Binding-site contacts:
Ligand atom O5 contacts residue SER228 of chain 1.A at 3.1 Å (h-bond).
Ligand atom C1 contacts residue ASN250 of chain 1.A at 1.4 Å.
Ligand atom O6 contacts residue SER228 of chain 1.A at 2.8 Å (h-bond).
Ligand atom O5 contacts residue ASN250 of chain 1.A at 2.4 Å (h-bond).
Ligand atom C6 contacts residue SER228 of chain 1.A at 3.4 Å.
Ligand atom C5 contacts residue SER228 of chain 1.A at 3.8 Å.
Ligand atom N2 contacts residue TYR270 of chain 1.A at 3.4 Å (h-bond).
Ligand atom O7 contacts residue ASN250 of chain 1.A at 3.5 Å (h-bond).
Ligand atom C8 contacts residue TYR270 of chain 1.A at 3.2 Å (hydrophobic).
Ligand atom C5 contacts residue ASN250 of chain 1.A at 3.7 Å.
Ligand atom N2 contacts residue ASN250 of chain 1.A at 2.8 Å (h-bond).
Ligand atom C8 contacts residue SER253 of chain 1.A at 4.0 Å.
Ligand atom C7 contacts residue TYR270 of chain 1.A at 3.8 Å (hydrophobic).
Ligand atom O5 contacts residue SER252 of chain 1.A at 3.1 Å (h-bond).
Ligand atom O6 contacts residue GLY229 of chain 1.A at 4.3 Å.
Ligand atom C6 contacts residue SER252 of chain 1.A at 3.3 Å.
Ligand atom C5 contacts residue SER252 of chain 1.A at 3.2 Å.
Ligand atom C1 contacts residue SER252 of chain 1.A at 3.6 Å.
Ligand atom C1 contacts residue SER228 of chain 1.A at 4.2 Å.
Ligand atom C2 contacts residue ASN250 of chain 1.A at 2.3 Å.
Ligand atom O6 contacts residue SER252 of chain 1.A at 4.4 Å.
Ligand atom C7 contacts residue ASN250 of chain 1.A at 3.4 Å.
Ligand atom C3 contacts residue ASN250 of chain 1.A at 3.7 Å.
Ligand atom C4 contacts residue ASN250 of chain 1.A at 4.2 Å.
Ligand atom O6 contacts residue SER206 of chain 1.A at 4.3 Å.

The protein below binds the small molecule below.
Small molecule (SMILES): CC(=O)N[C@H]1[C@H](O[C@H]2[C@H](O)[C@@H](NC(C)=O)CO[C@@H]2CO)O[C@H](CO)[C@@H](O)[C@@H]1O

Sequence of chain 1.A:
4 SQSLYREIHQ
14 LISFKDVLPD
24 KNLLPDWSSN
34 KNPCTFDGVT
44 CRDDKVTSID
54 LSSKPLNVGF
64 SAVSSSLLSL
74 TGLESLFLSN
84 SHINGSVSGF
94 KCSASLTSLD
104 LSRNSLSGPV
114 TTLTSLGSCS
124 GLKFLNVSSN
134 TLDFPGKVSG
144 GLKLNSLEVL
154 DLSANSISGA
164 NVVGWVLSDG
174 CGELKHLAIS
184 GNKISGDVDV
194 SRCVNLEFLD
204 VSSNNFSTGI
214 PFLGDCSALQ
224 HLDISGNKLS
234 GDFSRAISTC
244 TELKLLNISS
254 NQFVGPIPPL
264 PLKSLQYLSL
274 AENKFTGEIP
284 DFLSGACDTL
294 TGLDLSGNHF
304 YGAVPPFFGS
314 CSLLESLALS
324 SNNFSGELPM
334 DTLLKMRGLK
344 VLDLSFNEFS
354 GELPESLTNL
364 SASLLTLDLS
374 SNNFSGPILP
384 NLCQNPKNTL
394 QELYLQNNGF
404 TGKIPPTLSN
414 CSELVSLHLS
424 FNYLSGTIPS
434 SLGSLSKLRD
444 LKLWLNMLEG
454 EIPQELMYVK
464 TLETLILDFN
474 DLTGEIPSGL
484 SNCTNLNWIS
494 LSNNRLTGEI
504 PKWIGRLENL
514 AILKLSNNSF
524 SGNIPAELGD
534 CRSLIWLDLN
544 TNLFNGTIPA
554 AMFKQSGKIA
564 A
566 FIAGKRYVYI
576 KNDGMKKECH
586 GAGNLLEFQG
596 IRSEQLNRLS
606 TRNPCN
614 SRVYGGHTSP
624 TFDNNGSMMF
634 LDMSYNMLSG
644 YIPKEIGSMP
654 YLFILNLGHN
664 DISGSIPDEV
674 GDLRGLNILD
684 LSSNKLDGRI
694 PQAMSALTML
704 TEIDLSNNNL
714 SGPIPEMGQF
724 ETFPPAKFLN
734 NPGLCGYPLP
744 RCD